Binding-site contacts:
Ligand atom C2 contacts residue LYS437 of chain 2.A at 3.5 Å.
Ligand atom O4 contacts residue GLU433 of chain 2.A at 3.9 Å.
Ligand atom C6 contacts residue GLU405 of chain 2.A at 3.7 Å.
Ligand atom C4 contacts residue TYR404 of chain 2.A at 4.0 Å (hydrophobic).
Ligand atom O5 contacts residue TYR404 of chain 2.A at 3.3 Å.
Ligand atom O3 contacts residue GLU433 of chain 2.A at 3.1 Å (salt-bridge).
Ligand atom C2 contacts residue VAL431 of chain 2.A at 4.0 Å (hydrophobic).
Ligand atom O3 contacts residue LYS437 of chain 2.A at 3.0 Å (salt-bridge).
Ligand atom C3 contacts residue GLU433 of chain 2.A at 3.5 Å.
Ligand atom C4 contacts residue SER429 of chain 2.A at 4.3 Å.
Ligand atom O5 contacts residue VAL431 of chain 2.A at 4.0 Å.
Ligand atom O6 contacts residue TYR404 of chain 2.A at 2.6 Å (h-bond).
Ligand atom C1 contacts residue TYR404 of chain 2.A at 3.7 Å (hydrophobic).
Ligand atom C2 contacts residue GLU433 of chain 2.A at 3.7 Å.
Ligand atom C6 contacts residue ASN407 of chain 2.A at 3.6 Å.
Ligand atom O5 contacts residue ASN407 of chain 2.A at 2.9 Å (h-bond).
Ligand atom O3 contacts residue TYR404 of chain 2.A at 4.2 Å.
Ligand atom O6 contacts residue GLN408 of chain 2.A at 3.7 Å.
Ligand atom O3 contacts residue ARG426 of chain 2.A at 3.0 Å.
Ligand atom O2 contacts residue VAL431 of chain 2.A at 4.0 Å.
Ligand atom C3 contacts residue SER429 of chain 2.A at 3.8 Å.
Ligand atom O2 contacts residue ARG426 of chain 2.A at 3.5 Å.
Ligand atom C5 contacts residue ASN407 of chain 2.A at 3.9 Å.
Ligand atom O6 contacts residue ASN407 of chain 2.A at 3.0 Å (h-bond).
Ligand atom O2 contacts residue GLU433 of chain 2.A at 2.7 Å (salt-bridge).
Ligand atom O6 contacts residue LEU411 of chain 2.A at 3.6 Å.
Ligand atom C6 contacts residue TYR404 of chain 2.A at 3.5 Å (hydrophobic).
Ligand atom C1 contacts residue VAL431 of chain 2.A at 4.0 Å (hydrophobic).
Ligand atom C1 contacts residue ASN407 of chain 2.A at 3.9 Å.
Ligand atom O6 contacts residue GLU405 of chain 2.A at 3.4 Å (salt-bridge).
Ligand atom O5 contacts residue LEU411 of chain 2.A at 4.2 Å.
Ligand atom O2 contacts residue LYS437 of chain 2.A at 2.6 Å (salt-bridge).
Ligand atom O2 contacts residue SER429 of chain 2.A at 4.0 Å.
Ligand atom C1 contacts residue GLU433 of chain 2.A at 3.8 Å.
Ligand atom C4 contacts residue LEU411 of chain 2.A at 4.3 Å (hydrophobic).
Ligand atom C2 contacts residue SER429 of chain 2.A at 3.9 Å.
Ligand atom O3 contacts residue VAL431 of chain 2.A at 3.2 Å (h-bond).
Ligand atom C6 contacts residue GLN408 of chain 2.A at 3.9 Å.
Ligand atom C3 contacts residue LYS437 of chain 2.A at 3.8 Å.
Ligand atom O3 contacts residue SER429 of chain 2.A at 2.7 Å (h-bond).

Sequence of chain 2.A:
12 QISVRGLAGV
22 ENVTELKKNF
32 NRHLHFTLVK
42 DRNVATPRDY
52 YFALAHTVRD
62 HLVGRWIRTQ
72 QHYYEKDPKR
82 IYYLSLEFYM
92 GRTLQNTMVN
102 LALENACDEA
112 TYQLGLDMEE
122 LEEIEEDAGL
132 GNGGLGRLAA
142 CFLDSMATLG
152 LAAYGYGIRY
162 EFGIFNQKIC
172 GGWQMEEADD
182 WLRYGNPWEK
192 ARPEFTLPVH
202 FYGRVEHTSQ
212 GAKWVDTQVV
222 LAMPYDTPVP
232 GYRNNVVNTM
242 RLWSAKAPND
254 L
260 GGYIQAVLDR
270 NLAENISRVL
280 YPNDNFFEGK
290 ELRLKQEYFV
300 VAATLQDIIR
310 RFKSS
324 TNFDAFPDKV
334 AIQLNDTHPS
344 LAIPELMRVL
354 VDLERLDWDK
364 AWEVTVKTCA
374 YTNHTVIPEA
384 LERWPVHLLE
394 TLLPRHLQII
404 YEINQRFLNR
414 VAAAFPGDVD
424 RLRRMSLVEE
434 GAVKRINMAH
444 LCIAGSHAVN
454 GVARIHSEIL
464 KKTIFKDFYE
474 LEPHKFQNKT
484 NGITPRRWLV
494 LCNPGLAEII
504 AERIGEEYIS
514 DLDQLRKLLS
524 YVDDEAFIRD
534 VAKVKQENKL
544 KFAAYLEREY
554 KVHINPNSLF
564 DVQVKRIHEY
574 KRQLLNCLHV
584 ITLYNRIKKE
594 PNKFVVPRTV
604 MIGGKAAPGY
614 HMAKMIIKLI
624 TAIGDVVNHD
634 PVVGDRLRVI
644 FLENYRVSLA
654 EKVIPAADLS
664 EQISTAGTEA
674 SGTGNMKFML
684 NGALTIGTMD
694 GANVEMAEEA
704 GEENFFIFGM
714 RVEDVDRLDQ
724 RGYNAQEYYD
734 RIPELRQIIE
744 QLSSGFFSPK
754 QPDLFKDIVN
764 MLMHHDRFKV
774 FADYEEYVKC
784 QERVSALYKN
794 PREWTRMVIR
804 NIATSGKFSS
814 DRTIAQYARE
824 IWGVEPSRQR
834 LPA

A protein and the small-molecule ligand that binds it are described below.
Small molecule (SMILES): OC[C@H]1O[C@H](O[C@H]2[C@H](O)[C@@H](O)[C@@H](O[C@H]3[C@H](O)[C@@H](O)[C@@H](O[C@H]4[C@H](O)[C@@H](O)[C@@H](O[C@H]5[C@H](O)[C@@H](O)[C@@H](O)O[C@@H]5CO)O[C@@H]4CO)O[C@@H]3CO)O[C@@H]2CO)[C@H](O)[C@@H](O)[C@@H]1O